Sequence of chain 1.C:
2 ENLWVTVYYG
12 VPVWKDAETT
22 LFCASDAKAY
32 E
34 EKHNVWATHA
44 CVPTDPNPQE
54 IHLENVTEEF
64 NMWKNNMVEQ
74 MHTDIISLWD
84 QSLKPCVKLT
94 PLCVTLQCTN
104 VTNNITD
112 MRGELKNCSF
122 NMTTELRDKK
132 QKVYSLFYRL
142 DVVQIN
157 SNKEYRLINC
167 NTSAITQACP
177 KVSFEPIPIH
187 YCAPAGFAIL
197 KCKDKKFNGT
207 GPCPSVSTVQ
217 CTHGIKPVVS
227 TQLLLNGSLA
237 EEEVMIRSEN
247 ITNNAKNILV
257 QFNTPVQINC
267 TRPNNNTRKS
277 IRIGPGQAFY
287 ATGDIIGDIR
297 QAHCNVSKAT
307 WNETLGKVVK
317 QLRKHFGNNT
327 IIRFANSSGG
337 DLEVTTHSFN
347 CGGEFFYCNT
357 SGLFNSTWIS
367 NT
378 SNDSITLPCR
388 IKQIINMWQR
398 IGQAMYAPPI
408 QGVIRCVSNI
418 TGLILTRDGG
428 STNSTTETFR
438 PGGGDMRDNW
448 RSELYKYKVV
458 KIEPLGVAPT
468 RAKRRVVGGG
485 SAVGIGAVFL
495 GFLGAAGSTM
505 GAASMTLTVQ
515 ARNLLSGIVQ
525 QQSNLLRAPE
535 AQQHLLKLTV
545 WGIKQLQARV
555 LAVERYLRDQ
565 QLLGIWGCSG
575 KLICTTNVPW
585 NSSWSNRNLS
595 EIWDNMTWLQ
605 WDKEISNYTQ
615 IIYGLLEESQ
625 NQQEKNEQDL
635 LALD

The small molecule below binds the protein below.
Small molecule (SMILES): CC(=O)N[C@H]1[C@H](O[C@H]2[C@H](O)[C@@H](NC(C)=O)CO[C@@H]2CO)O[C@H](CO)[C@@H](O[C@@H]2O[C@H](CO[C@H]3O[C@H](CO)[C@@H](O)[C@H](O)[C@@H]3O)[C@@H](O)[C@H](O)[C@@H]2O)[C@@H]1O

Binding-site contacts:
Ligand atom O5 contacts residue ILE292 of chain 1.C at 4.1 Å.
Ligand atom C4 contacts residue ASN271 of chain 1.C at 4.2 Å.
Ligand atom O5 contacts residue ASN271 of chain 1.C at 2.4 Å (h-bond).
Ligand atom C8 contacts residue VAL410 of chain 1.C at 4.1 Å (hydrophobic).
Ligand atom C7 contacts residue ASN271 of chain 1.C at 4.0 Å.
Ligand atom N2 contacts residue VAL410 of chain 1.C at 4.4 Å.
Ligand atom O6 contacts residue THR273 of chain 1.C at 4.3 Å.
Ligand atom C2 contacts residue ASN271 of chain 1.C at 2.5 Å.
Ligand atom O6 contacts residue ILE292 of chain 1.C at 4.2 Å.
Ligand atom C1 contacts residue ASN271 of chain 1.C at 1.5 Å.
Ligand atom C5 contacts residue ASN271 of chain 1.C at 3.7 Å.
Ligand atom N2 contacts residue ASN271 of chain 1.C at 2.8 Å (h-bond).
Ligand atom C3 contacts residue ASN271 of chain 1.C at 3.8 Å.